Sequence of chain 1.F:
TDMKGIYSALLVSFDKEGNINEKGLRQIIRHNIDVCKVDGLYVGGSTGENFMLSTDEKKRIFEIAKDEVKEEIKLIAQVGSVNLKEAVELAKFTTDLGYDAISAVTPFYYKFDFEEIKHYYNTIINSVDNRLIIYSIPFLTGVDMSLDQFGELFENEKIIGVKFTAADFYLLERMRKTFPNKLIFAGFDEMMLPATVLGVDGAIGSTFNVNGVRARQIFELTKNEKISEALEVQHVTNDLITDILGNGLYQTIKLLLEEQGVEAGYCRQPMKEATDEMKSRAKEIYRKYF

Sequence of chain 1.H:
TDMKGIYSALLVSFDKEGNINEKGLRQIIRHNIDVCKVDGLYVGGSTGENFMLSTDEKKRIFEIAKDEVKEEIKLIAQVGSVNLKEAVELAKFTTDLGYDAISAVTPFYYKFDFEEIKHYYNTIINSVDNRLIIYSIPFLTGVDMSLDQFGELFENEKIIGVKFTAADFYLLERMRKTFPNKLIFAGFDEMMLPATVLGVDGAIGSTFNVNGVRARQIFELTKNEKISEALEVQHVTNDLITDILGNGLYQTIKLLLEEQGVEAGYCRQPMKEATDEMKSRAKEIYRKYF

Binding-site contacts:
Ligand atom C2 contacts residue LEU159 of chain 1.F at 4.3 Å (hydrophobic).
Ligand atom C3 contacts residue LEU159 of chain 1.F at 3.9 Å (hydrophobic).
Ligand atom O7 contacts residue LEU159 of chain 1.F at 4.2 Å.
Ligand atom C2 contacts residue ARG186 of chain 1.F at 4.2 Å.
Ligand atom C3 contacts residue ARG186 of chain 1.F at 4.0 Å.
Ligand atom O5 contacts residue ASP180 of chain 1.F at 4.1 Å.
Ligand atom O5 contacts residue LEU183 of chain 1.F at 4.4 Å.
Ligand atom O3 contacts residue LEU159 of chain 1.F at 2.8 Å.
Ligand atom C contacts residue THR254 of chain 1.H at 4.5 Å.
Ligand atom C5 contacts residue LEU183 of chain 1.F at 4.0 Å (hydrophobic).
Ligand atom O1 contacts residue TYR182 of chain 1.F at 2.6 Å (h-bond).
Ligand atom O4 contacts residue TYR182 of chain 1.F at 3.0 Å.
Ligand atom N2 contacts residue LEU159 of chain 1.F at 3.6 Å.
Ligand atom C7 contacts residue LEU159 of chain 1.F at 4.0 Å (hydrophobic).
Ligand atom C2 contacts residue TYR182 of chain 1.F at 4.3 Å (hydrophobic).
Ligand atom O3 contacts residue SER158 of chain 1.F at 4.2 Å.
Ligand atom O3 contacts residue LEU183 of chain 1.F at 3.2 Å.
Ligand atom C7 contacts residue ASP160 of chain 1.F at 4.1 Å.
Ligand atom C4 contacts residue LEU183 of chain 1.F at 3.8 Å (hydrophobic).
Ligand atom C contacts residue TYR182 of chain 1.F at 3.6 Å (hydrophobic).
Ligand atom O7 contacts residue ASP160 of chain 1.F at 3.0 Å (salt-bridge).
Ligand atom C3 contacts residue LEU183 of chain 1.F at 3.7 Å (hydrophobic).
Ligand atom O1 contacts residue THR254 of chain 1.H at 3.6 Å.
Ligand atom C4 contacts residue TYR182 of chain 1.F at 4.3 Å (hydrophobic).
Ligand atom O6 contacts residue SER158 of chain 1.F at 4.2 Å.

This small molecule binds to this protein.
Small molecule (SMILES): CC(=O)N[C@H](C=O)[C@@H](O)[C@H](O)[C@H](O)CO